The small molecule below binds the protein below.
Small molecule (SMILES): O=C(O)[C@H](O)[C@@H](O)[C@H](O)[C@H](O)CO

Binding-site contacts:
Ligand atom C1 contacts residue ASN165 of chain 1.B at 3.5 Å.
Ligand atom C5 contacts residue GLU405 of chain 1.B at 3.8 Å.
Ligand atom C1 contacts residue GLU352 of chain 1.B at 2.8 Å.
Ligand atom O1A contacts residue ASN165 of chain 1.B at 2.5 Å (h-bond).
Ligand atom O2 contacts residue GLU352 of chain 1.B at 3.7 Å.
Ligand atom C2 contacts residue TRP406 of chain 1.B at 3.5 Å (hydrophobic).
Ligand atom C6 contacts residue GLU405 of chain 1.B at 3.2 Å.
Ligand atom O1A contacts residue GLU352 of chain 1.B at 3.5 Å (salt-bridge).
Ligand atom O6 contacts residue GLU405 of chain 1.B at 2.6 Å (salt-bridge).
Ligand atom O3 contacts residue HIS121 of chain 1.B at 3.8 Å.
Ligand atom C5 contacts residue TYR296 of chain 1.B at 3.5 Å (hydrophobic).
Ligand atom O4 contacts residue TRP406 of chain 1.B at 3.2 Å.
Ligand atom C3 contacts residue TRP398 of chain 1.B at 3.4 Å (hydrophobic).
Ligand atom C2 contacts residue HIS121 of chain 1.B at 3.4 Å.
Ligand atom O2 contacts residue HIS121 of chain 1.B at 2.1 Å.
Ligand atom C4 contacts residue TRP406 of chain 1.B at 3.5 Å (hydrophobic).
Ligand atom O2 contacts residue TRP406 of chain 1.B at 3.8 Å.
Ligand atom O1B contacts residue GLU352 of chain 1.B at 2.8 Å (salt-bridge).
Ligand atom C2 contacts residue TRP122 of chain 1.B at 3.7 Å (hydrophobic).
Ligand atom O3 contacts residue TRP398 of chain 1.B at 3.4 Å.
Ligand atom O5 contacts residue GLU352 of chain 1.B at 3.1 Å (salt-bridge).
Ligand atom O3 contacts residue TRP406 of chain 1.B at 2.5 Å (h-bond).
Ligand atom C1 contacts residue HIS121 of chain 1.B at 3.7 Å.
Ligand atom C4 contacts residue GLU405 of chain 1.B at 3.6 Å.
Ligand atom C3 contacts residue GLN20 of chain 1.B at 3.6 Å.
Ligand atom O5 contacts residue TYR296 of chain 1.B at 3.0 Å (h-bond).
Ligand atom C5 contacts residue TRP398 of chain 1.B at 3.5 Å (hydrophobic).
Ligand atom O2 contacts residue ASN165 of chain 1.B at 3.5 Å (h-bond).
Ligand atom C2 contacts residue GLU352 of chain 1.B at 3.8 Å.
Ligand atom O4 contacts residue GLN20 of chain 1.B at 3.1 Å (h-bond).
Ligand atom C1 contacts residue GLU166 of chain 1.B at 3.4 Å.
Ligand atom O1B contacts residue GLU166 of chain 1.B at 2.7 Å (salt-bridge).
Ligand atom O4 contacts residue GLU405 of chain 1.B at 2.4 Å (salt-bridge).
Ligand atom O2 contacts residue GLN20 of chain 1.B at 3.7 Å.
Ligand atom O1A contacts residue TRP122 of chain 1.B at 3.0 Å.
Ligand atom C3 contacts residue TRP406 of chain 1.B at 3.3 Å (hydrophobic).
Ligand atom O1A contacts residue GLU166 of chain 1.B at 2.7 Å (salt-bridge).
Ligand atom O3 contacts residue GLN20 of chain 1.B at 2.3 Å (h-bond).
Ligand atom O1A contacts residue HIS121 of chain 1.B at 3.5 Å.
Ligand atom O6 contacts residue TRP326 of chain 1.B at 3.7 Å.

Sequence of chain 1.B:
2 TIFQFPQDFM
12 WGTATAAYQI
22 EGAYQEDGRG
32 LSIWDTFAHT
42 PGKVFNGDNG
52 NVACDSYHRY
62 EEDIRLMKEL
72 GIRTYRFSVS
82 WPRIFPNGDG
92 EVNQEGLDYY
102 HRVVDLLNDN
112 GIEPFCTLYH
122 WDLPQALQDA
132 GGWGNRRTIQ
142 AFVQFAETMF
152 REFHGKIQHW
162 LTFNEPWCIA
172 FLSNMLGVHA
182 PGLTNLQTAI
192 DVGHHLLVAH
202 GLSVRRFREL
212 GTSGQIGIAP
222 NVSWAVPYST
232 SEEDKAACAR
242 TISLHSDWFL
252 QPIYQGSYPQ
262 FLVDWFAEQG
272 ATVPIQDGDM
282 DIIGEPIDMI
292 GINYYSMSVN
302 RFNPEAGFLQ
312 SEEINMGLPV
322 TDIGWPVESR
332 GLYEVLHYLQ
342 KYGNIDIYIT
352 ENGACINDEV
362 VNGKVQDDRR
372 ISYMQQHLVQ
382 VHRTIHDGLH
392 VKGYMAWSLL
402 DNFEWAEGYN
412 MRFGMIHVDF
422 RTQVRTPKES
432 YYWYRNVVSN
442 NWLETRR